The protein below binds the small molecule below.
Small molecule (SMILES): CC=C1/C(=C/C2=N/C(=C\c3[nH]c(/C=C4\NC(=O)C(CC)=C4C)c(C)c3CCC(=O)O)C(CCC(=O)O)=C2C)NC(=O)[C@@H]1C

Binding-site contacts:
Ligand atom C2A contacts residue ASN211 of chain 1.A at 3.7 Å.
Ligand atom CBA contacts residue ARG113 of chain 1.A at 3.7 Å.
Ligand atom CMA contacts residue ARG113 of chain 1.A at 3.2 Å.
Ligand atom C4A contacts residue TRP192 of chain 1.A at 3.6 Å (hydrophobic).
Ligand atom NC contacts residue ASN211 of chain 1.A at 2.9 Å (h-bond).
Ligand atom C4B contacts residue THR190 of chain 1.A at 3.4 Å.
Ligand atom OC contacts residue GLN212 of chain 1.A at 3.0 Å (h-bond).
Ligand atom CHB contacts residue ASN211 of chain 1.A at 3.6 Å.
Ligand atom C1C contacts residue ASN211 of chain 1.A at 3.5 Å.
Ligand atom CMA contacts residue TRP192 of chain 1.A at 3.6 Å (hydrophobic).
Ligand atom O2A contacts residue ASN211 of chain 1.A at 2.9 Å (h-bond).
Ligand atom C3A contacts residue ASN211 of chain 1.A at 3.8 Å.
Ligand atom C1B contacts residue ASN211 of chain 1.A at 3.8 Å.
Ligand atom OB contacts residue THR190 of chain 1.A at 3.2 Å (h-bond).
Ligand atom C1C contacts residue LEU213 of chain 1.A at 3.7 Å (hydrophobic).
Ligand atom CAB contacts residue TRP183 of chain 1.A at 3.2 Å (hydrophobic).
Ligand atom CHA contacts residue ASN211 of chain 1.A at 3.5 Å.
Ligand atom CBD contacts residue LEU213 of chain 1.A at 3.7 Å (hydrophobic).
Ligand atom CBB contacts residue TRP183 of chain 1.A at 3.7 Å (hydrophobic).
Ligand atom CBB contacts residue TRP189 of chain 1.A at 3.4 Å (hydrophobic).
Ligand atom O1A contacts residue ASN211 of chain 1.A at 3.7 Å.
Ligand atom CMB contacts residue PHE196 of chain 1.A at 3.8 Å (hydrophobic).
Ligand atom C3A contacts residue TRP192 of chain 1.A at 3.7 Å (hydrophobic).
Ligand atom C2A contacts residue TRP192 of chain 1.A at 3.6 Å (hydrophobic).
Ligand atom C1A contacts residue ASN211 of chain 1.A at 3.2 Å.
Ligand atom OC contacts residue ASN211 of chain 1.A at 3.3 Å (h-bond).
Ligand atom OB contacts residue TRP189 of chain 1.A at 3.7 Å.
Ligand atom CMB contacts residue LEU210 of chain 1.A at 3.6 Å (hydrophobic).
Ligand atom O2A contacts residue ARG214 of chain 1.A at 3.0 Å (salt-bridge).
Ligand atom C4A contacts residue ASN211 of chain 1.A at 3.4 Å.
Ligand atom CBB contacts residue GLN212 of chain 1.A at 3.6 Å.
Ligand atom OC contacts residue LEU213 of chain 1.A at 3.5 Å (h-bond).
Ligand atom CHD contacts residue LEU213 of chain 1.A at 3.8 Å (hydrophobic).
Ligand atom NB contacts residue ASN211 of chain 1.A at 3.7 Å.
Ligand atom NA contacts residue ASN211 of chain 1.A at 3.1 Å.
Ligand atom NA contacts residue TRP192 of chain 1.A at 3.7 Å.
Ligand atom C4D contacts residue ASN211 of chain 1.A at 3.6 Å.
Ligand atom ND contacts residue ASN211 of chain 1.A at 3.5 Å (h-bond).
Ligand atom CGA contacts residue ASN211 of chain 1.A at 3.3 Å.
Ligand atom C2B contacts residue PHE196 of chain 1.A at 3.6 Å (hydrophobic).

Sequence of chain 1.A:
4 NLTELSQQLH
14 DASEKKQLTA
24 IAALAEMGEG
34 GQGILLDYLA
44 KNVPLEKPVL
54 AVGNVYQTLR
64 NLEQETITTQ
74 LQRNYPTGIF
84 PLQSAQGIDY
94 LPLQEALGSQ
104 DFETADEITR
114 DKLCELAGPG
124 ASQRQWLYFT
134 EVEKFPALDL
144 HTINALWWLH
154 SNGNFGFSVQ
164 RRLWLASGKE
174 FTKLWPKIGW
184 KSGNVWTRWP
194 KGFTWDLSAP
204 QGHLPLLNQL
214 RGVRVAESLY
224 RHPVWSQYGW